Binding-site contacts:
Ligand atom C2 contacts residue ASN229 of chain 1.A at 2.5 Å.
Ligand atom O6 contacts residue GLU232 of chain 1.A at 3.1 Å (salt-bridge).
Ligand atom O6 contacts residue THR231 of chain 1.A at 4.0 Å.
Ligand atom C5 contacts residue THR231 of chain 1.A at 3.7 Å.
Ligand atom O7 contacts residue GLN227 of chain 1.A at 4.1 Å.
Ligand atom C6 contacts residue GLU232 of chain 1.A at 3.6 Å.
Ligand atom O5 contacts residue THR231 of chain 1.A at 3.5 Å (h-bond).
Ligand atom O7 contacts residue ASN229 of chain 1.A at 3.5 Å (h-bond).
Ligand atom C5 contacts residue ASN229 of chain 1.A at 3.7 Å.
Ligand atom C8 contacts residue THR188 of chain 1.A at 4.3 Å.
Ligand atom C1 contacts residue ASN229 of chain 1.A at 1.4 Å.
Ligand atom C7 contacts residue ASN229 of chain 1.A at 3.4 Å.
Ligand atom C7 contacts residue ILE194 of chain 1.A at 4.0 Å (hydrophobic).
Ligand atom C8 contacts residue GLN227 of chain 1.A at 4.4 Å.
Ligand atom N2 contacts residue ILE194 of chain 1.A at 3.8 Å.
Ligand atom C1 contacts residue ILE194 of chain 1.A at 4.1 Å (hydrophobic).
Ligand atom C4 contacts residue ASN229 of chain 1.A at 4.2 Å.
Ligand atom N2 contacts residue ASN229 of chain 1.A at 3.0 Å (h-bond).
Ligand atom C6 contacts residue THR231 of chain 1.A at 3.8 Å.
Ligand atom O7 contacts residue LYS267 of chain 1.A at 3.7 Å.
Ligand atom C1 contacts residue THR231 of chain 1.A at 3.4 Å.
Ligand atom C8 contacts residue ILE194 of chain 1.A at 3.9 Å (hydrophobic).
Ligand atom O5 contacts residue ASN229 of chain 1.A at 2.4 Å (h-bond).
Ligand atom C3 contacts residue ASN229 of chain 1.A at 3.8 Å.

This protein binds this small molecule.
Small molecule (SMILES): CC(=O)N[C@H]1[C@@H](O[C@H]2[C@H](O)[C@@H](NC(C)=O)CO[C@@H]2CO)O[C@H](CO)[C@@H](O)[C@@H]1O

Sequence of chain 1.A:
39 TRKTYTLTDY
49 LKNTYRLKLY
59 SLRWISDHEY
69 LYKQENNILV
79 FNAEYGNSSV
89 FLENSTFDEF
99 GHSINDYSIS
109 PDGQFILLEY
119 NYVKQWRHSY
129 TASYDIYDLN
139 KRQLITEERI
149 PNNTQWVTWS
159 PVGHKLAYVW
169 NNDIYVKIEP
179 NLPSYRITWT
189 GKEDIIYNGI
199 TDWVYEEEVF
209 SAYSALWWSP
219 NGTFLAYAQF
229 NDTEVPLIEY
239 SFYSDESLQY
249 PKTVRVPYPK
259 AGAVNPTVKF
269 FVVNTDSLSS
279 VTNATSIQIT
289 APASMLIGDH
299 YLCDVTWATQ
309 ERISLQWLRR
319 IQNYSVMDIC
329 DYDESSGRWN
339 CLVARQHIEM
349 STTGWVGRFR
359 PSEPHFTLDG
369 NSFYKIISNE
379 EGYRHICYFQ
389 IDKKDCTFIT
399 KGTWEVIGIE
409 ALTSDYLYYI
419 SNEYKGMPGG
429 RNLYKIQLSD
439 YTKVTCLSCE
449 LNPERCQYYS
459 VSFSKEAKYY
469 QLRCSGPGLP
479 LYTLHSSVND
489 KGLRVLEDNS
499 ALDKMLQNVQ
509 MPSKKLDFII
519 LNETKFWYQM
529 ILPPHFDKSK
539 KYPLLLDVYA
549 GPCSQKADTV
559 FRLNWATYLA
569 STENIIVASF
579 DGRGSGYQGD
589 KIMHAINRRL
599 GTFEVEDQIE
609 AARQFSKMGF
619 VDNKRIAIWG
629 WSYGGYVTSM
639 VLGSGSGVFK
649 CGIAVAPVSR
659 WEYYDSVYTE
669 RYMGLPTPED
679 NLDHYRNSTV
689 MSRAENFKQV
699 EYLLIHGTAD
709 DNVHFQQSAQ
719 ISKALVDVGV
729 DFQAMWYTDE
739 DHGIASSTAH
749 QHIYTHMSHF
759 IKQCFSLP